This protein binds this small molecule.
Small molecule (SMILES): CC(=O)N[C@@H]1[C@@H](O)[C@H](O)[C@@H](CO)O[C@H]1O

Sequence of chain 17.A:
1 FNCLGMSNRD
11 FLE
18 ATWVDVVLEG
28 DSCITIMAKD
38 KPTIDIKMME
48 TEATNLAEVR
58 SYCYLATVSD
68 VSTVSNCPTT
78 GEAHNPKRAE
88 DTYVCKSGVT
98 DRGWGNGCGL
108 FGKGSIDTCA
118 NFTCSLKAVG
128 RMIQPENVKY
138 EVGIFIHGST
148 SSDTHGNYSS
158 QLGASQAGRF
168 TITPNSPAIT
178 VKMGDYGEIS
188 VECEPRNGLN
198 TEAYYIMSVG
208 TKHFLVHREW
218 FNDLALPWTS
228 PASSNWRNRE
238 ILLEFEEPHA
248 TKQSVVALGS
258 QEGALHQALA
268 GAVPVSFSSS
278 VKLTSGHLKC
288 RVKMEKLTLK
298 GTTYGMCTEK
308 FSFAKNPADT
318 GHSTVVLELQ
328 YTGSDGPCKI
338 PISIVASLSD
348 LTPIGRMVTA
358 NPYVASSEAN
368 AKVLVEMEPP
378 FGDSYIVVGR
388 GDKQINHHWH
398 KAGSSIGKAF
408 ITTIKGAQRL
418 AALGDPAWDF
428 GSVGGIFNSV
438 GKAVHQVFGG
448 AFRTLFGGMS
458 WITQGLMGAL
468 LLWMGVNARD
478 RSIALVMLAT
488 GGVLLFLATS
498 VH

Binding-site contacts:
Ligand atom C5 contacts residue ASN118 of chain 17.A at 3.6 Å.
Ligand atom C8 contacts residue SER66 of chain 17.A at 3.6 Å.
Ligand atom C4 contacts residue ASN118 of chain 17.A at 4.2 Å.
Ligand atom O5 contacts residue THR89 of chain 17.A at 4.5 Å.
Ligand atom O6 contacts residue THR120 of chain 17.A at 3.6 Å (h-bond).
Ligand atom C3 contacts residue ASN118 of chain 17.A at 3.8 Å.
Ligand atom O5 contacts residue THR120 of chain 17.A at 3.4 Å (h-bond).
Ligand atom C6 contacts residue THR120 of chain 17.A at 3.8 Å.
Ligand atom C8 contacts residue ASN118 of chain 17.A at 3.7 Å.
Ligand atom C8 contacts residue ASP67 of chain 17.A at 3.7 Å.
Ligand atom N2 contacts residue ASN118 of chain 17.A at 2.9 Å (h-bond).
Ligand atom O6 contacts residue PHE119 of chain 17.A at 2.8 Å (h-bond).
Ligand atom C1 contacts residue THR89 of chain 17.A at 4.2 Å.
Ligand atom C7 contacts residue ASN118 of chain 17.A at 3.8 Å.
Ligand atom O5 contacts residue PHE119 of chain 17.A at 3.9 Å.
Ligand atom O6 contacts residue THR89 of chain 17.A at 3.9 Å.
Ligand atom N2 contacts residue TYR90 of chain 17.A at 4.4 Å.
Ligand atom O6 contacts residue ASN118 of chain 17.A at 4.2 Å.
Ligand atom C1 contacts residue SER66 of chain 17.A at 4.5 Å.
Ligand atom C1 contacts residue ASN118 of chain 17.A at 1.4 Å.
Ligand atom C2 contacts residue ASN118 of chain 17.A at 2.5 Å.
Ligand atom C6 contacts residue PHE119 of chain 17.A at 4.0 Å (hydrophobic).
Ligand atom O5 contacts residue ASN118 of chain 17.A at 2.4 Å (h-bond).
Ligand atom C5 contacts residue THR120 of chain 17.A at 4.2 Å.